Sequence of chain 1.A:
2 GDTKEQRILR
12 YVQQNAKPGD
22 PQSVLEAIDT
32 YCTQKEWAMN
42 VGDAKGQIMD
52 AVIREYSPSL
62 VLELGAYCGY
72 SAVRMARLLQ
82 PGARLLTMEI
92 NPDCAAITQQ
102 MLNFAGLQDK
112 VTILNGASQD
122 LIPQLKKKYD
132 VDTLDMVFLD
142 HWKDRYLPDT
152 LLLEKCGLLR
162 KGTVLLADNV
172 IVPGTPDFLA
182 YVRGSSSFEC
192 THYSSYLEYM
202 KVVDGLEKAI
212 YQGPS

Sequence of chain 1.C:
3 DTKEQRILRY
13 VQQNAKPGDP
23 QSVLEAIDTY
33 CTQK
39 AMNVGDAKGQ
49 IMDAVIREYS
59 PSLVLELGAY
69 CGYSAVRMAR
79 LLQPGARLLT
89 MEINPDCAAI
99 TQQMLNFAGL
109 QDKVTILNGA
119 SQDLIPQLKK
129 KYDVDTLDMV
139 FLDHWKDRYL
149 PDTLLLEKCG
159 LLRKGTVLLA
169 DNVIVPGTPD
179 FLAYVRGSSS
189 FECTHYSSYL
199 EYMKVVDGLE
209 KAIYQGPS

This small molecule binds to this protein.
Small molecule (SMILES): Cc1nc(C)c(-c2cc(CN)[nH]n2)s1

Binding-site contacts:
Ligand atom N10 contacts residue ALA67 of chain 1.A at 4.0 Å.
Ligand atom S5 contacts residue HIS142 of chain 1.A at 4.0 Å.
Ligand atom C4 contacts residue HIS142 of chain 1.A at 4.0 Å.
Ligand atom C7 contacts residue SER119 of chain 1.A at 4.0 Å.
Ligand atom C6 contacts residue GLN120 of chain 1.A at 3.5 Å.
Ligand atom C13 contacts residue TYR68 of chain 1.A at 3.5 Å (hydrophobic).
Ligand atom C12 contacts residue TRP143 of chain 1.A at 3.8 Å (hydrophobic).
Ligand atom N3 contacts residue SER119 of chain 1.A at 2.9 Å (h-bond).
Ligand atom C6 contacts residue ARG146 of chain 1.A at 3.4 Å.
Ligand atom C4 contacts residue SER119 of chain 1.A at 3.7 Å.
Ligand atom N10 contacts residue ILE91 of chain 1.A at 3.9 Å.
Ligand atom N10 contacts residue GLU90 of chain 1.A at 2.8 Å (salt-bridge).
Ligand atom N14 contacts residue TYR68 of chain 1.A at 4.1 Å.
Ligand atom C8 contacts residue HIS142 of chain 1.A at 3.6 Å.
Ligand atom C2 contacts residue ILE91 of chain 1.A at 3.9 Å (hydrophobic).
Ligand atom C11 contacts residue GLU90 of chain 1.A at 3.9 Å.
Ligand atom C1 contacts residue ILE91 of chain 1.A at 3.8 Å (hydrophobic).
Ligand atom C6 contacts residue ALA118 of chain 1.A at 4.0 Å (hydrophobic).
Ligand atom C4 contacts residue ALA118 of chain 1.A at 4.1 Å (hydrophobic).
Ligand atom C7 contacts residue ILE91 of chain 1.A at 3.8 Å (hydrophobic).
Ligand atom C12 contacts residue ILE91 of chain 1.A at 4.1 Å (hydrophobic).
Ligand atom C1 contacts residue HIS142 of chain 1.A at 3.6 Å.
Ligand atom C12 contacts residue HIS142 of chain 1.A at 3.6 Å.
Ligand atom N9 contacts residue GLU90 of chain 1.A at 3.5 Å (salt-bridge).
Ligand atom N3 contacts residue ALA118 of chain 1.A at 3.6 Å.
Ligand atom C8 contacts residue ILE91 of chain 1.A at 3.6 Å (hydrophobic).
Ligand atom N9 contacts residue GLY66 of chain 1.A at 3.7 Å.
Ligand atom C2 contacts residue SER119 of chain 1.A at 3.9 Å.
Ligand atom C2 contacts residue HIS142 of chain 1.A at 4.1 Å.
Ligand atom N3 contacts residue HIS142 of chain 1.A at 4.0 Å.
Ligand atom C7 contacts residue GLY117 of chain 1.A at 3.5 Å.
Ligand atom C11 contacts residue GLY66 of chain 1.A at 4.0 Å.
Ligand atom C7 contacts residue MET89 of chain 1.A at 3.5 Å (hydrophobic).
Ligand atom C6 contacts residue TRP143 of chain 1.A at 3.8 Å (hydrophobic).
Ligand atom S5 contacts residue TRP143 of chain 1.A at 3.3 Å.
Ligand atom C7 contacts residue GLU90 of chain 1.A at 3.9 Å.
Ligand atom C2 contacts residue GLY117 of chain 1.A at 4.0 Å.
Ligand atom C6 contacts residue SER119 of chain 1.A at 3.4 Å.
Ligand atom N9 contacts residue ILE91 of chain 1.A at 3.2 Å (h-bond).
Ligand atom N10 contacts residue GLY66 of chain 1.A at 3.5 Å.